Sequence of chain 1.A:
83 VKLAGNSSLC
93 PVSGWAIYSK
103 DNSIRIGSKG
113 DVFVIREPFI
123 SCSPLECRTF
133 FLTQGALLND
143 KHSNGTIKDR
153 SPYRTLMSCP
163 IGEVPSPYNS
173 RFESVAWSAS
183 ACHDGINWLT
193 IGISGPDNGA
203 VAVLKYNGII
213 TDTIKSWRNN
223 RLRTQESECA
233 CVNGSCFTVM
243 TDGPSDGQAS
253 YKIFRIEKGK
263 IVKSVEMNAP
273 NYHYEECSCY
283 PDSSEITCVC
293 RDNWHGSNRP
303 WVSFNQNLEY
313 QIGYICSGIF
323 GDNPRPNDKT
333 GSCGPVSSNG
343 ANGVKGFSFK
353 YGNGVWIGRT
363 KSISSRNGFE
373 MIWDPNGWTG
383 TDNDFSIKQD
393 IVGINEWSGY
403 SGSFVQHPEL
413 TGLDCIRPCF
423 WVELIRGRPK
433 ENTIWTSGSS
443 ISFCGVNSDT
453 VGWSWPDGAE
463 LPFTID

Binding-site contacts:
Ligand atom C8 contacts residue ASN235 of chain 1.A at 3.8 Å.
Ligand atom C7 contacts residue ASN235 of chain 1.A at 2.7 Å.
Ligand atom N2 contacts residue ASN235 of chain 1.A at 1.4 Å (h-bond).
Ligand atom C7 contacts residue GLN308 of chain 1.A at 3.3 Å.
Ligand atom O5 contacts residue LYS84 of chain 1.A at 4.4 Å.
Ligand atom C4 contacts residue ASN235 of chain 1.A at 3.9 Å.
Ligand atom O3 contacts residue ASN235 of chain 1.A at 4.1 Å.
Ligand atom C3 contacts residue ASN235 of chain 1.A at 3.0 Å.
Ligand atom C1 contacts residue ASN235 of chain 1.A at 1.5 Å.
Ligand atom C5 contacts residue ASN235 of chain 1.A at 3.7 Å.
Ligand atom O5 contacts residue ASN235 of chain 1.A at 2.5 Å (h-bond).
Ligand atom C2 contacts residue ASN235 of chain 1.A at 1.8 Å.
Ligand atom O7 contacts residue GLN308 of chain 1.A at 2.9 Å (h-bond).
Ligand atom O7 contacts residue SER286 of chain 1.A at 4.2 Å.
Ligand atom O7 contacts residue VAL234 of chain 1.A at 4.1 Å.
Ligand atom C8 contacts residue GLN308 of chain 1.A at 3.9 Å.
Ligand atom N2 contacts residue GLN308 of chain 1.A at 3.7 Å.
Ligand atom O7 contacts residue ASN235 of chain 1.A at 3.2 Å.

This small molecule binds to this protein.
Small molecule (SMILES): CC(=O)N[C@@H]1[C@@H](O)[C@H](O)[C@@H](CO)O[C@H]1O